Sequence of chain 1.B:
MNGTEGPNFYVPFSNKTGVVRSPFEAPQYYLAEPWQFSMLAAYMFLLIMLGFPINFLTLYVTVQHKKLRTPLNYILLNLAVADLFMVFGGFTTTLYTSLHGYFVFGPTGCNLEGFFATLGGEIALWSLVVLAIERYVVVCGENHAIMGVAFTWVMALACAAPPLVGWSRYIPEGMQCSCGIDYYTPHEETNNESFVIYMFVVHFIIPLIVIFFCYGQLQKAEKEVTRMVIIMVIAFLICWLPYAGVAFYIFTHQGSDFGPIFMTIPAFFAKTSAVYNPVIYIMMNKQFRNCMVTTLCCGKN

Binding-site contacts:
Ligand atom C1 contacts residue GLY19 of chain 1.B at 3.3 Å.
Ligand atom C6 contacts residue GLY19 of chain 1.B at 3.6 Å.
Ligand atom O6 contacts residue ARG22 of chain 1.B at 4.1 Å.
Ligand atom C7 contacts residue THR5 of chain 1.B at 3.8 Å.
Ligand atom C4 contacts residue ASN16 of chain 1.B at 4.4 Å.
Ligand atom O7 contacts residue ARG22 of chain 1.B at 4.2 Å.
Ligand atom C2 contacts residue ASN16 of chain 1.B at 2.6 Å.
Ligand atom N2 contacts residue ARG22 of chain 1.B at 4.3 Å.
Ligand atom N2 contacts residue ASN16 of chain 1.B at 3.0 Å (h-bond).
Ligand atom C2 contacts residue VAL21 of chain 1.B at 3.5 Å (hydrophobic).
Ligand atom C5 contacts residue ASN16 of chain 1.B at 3.7 Å.
Ligand atom C3 contacts residue ASN16 of chain 1.B at 4.0 Å.
Ligand atom O5 contacts residue GLY19 of chain 1.B at 3.0 Å.
Ligand atom O5 contacts residue ASN16 of chain 1.B at 2.5 Å (h-bond).
Ligand atom C8 contacts residue THR5 of chain 1.B at 3.0 Å.
Ligand atom N2 contacts residue VAL21 of chain 1.B at 2.6 Å (h-bond).
Ligand atom C1 contacts residue VAL20 of chain 1.B at 4.5 Å (hydrophobic).
Ligand atom C1 contacts residue ASN16 of chain 1.B at 1.6 Å.
Ligand atom O7 contacts residue VAL21 of chain 1.B at 3.9 Å.
Ligand atom O4 contacts residue GLY19 of chain 1.B at 4.4 Å.
Ligand atom C8 contacts residue ASN16 of chain 1.B at 3.4 Å.
Ligand atom C5 contacts residue GLY19 of chain 1.B at 3.2 Å.
Ligand atom C7 contacts residue ASN16 of chain 1.B at 3.6 Å.
Ligand atom O1 contacts residue ARG22 of chain 1.B at 4.4 Å.
Ligand atom C7 contacts residue VAL21 of chain 1.B at 3.6 Å (hydrophobic).
Ligand atom C1 contacts residue VAL21 of chain 1.B at 3.6 Å (hydrophobic).
Ligand atom O7 contacts residue THR5 of chain 1.B at 4.2 Å.
Ligand atom O6 contacts residue GLY19 of chain 1.B at 3.3 Å.
Ligand atom C3 contacts residue VAL21 of chain 1.B at 3.8 Å (hydrophobic).
Ligand atom O7 contacts residue PHE10 of chain 1.B at 4.4 Å.
Ligand atom C4 contacts residue GLY19 of chain 1.B at 4.4 Å.

The small molecule below binds the protein below.
Small molecule (SMILES): CC(=O)N[C@H]1CO[C@H](CO)[C@@H](O[C@]2(O)O[C@H](CO)[C@@H](O[C@]3(O)O[C@H](CO)[C@@H](O)[C@H](O[C@]4(O)O[C@H](CO)[C@@H](O)[C@H](O)[C@@H]4O)[C@@H]3O)[C@H](O)[C@H]2NC(C)=O)[C@@H]1O